Sequence of chain 4.V:
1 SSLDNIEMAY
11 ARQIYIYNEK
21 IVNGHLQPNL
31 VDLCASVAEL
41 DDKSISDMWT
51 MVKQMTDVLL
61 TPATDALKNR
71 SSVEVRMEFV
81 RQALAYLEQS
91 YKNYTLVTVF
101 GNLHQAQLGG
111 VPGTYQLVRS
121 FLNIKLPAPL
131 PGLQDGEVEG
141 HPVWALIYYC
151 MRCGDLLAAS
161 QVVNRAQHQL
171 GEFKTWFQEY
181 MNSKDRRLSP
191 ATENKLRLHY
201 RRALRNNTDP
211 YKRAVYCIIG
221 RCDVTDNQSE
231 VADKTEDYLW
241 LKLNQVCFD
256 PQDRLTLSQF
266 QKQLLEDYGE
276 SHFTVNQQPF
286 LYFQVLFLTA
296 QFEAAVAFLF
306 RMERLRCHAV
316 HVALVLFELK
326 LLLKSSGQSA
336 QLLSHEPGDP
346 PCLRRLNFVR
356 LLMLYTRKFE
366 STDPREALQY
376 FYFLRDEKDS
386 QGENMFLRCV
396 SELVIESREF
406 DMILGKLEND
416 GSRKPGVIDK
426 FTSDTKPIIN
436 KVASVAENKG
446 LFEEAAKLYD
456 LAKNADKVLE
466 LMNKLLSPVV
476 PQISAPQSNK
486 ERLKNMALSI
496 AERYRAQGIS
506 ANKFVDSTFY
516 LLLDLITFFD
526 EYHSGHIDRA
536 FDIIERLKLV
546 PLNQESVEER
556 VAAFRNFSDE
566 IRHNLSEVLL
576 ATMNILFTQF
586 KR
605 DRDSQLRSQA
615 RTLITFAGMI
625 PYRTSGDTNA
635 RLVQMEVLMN

The protein below binds the small molecule below.
Small molecule (SMILES): CC[C@H](C)[C@H](NC(=O)[C@H](CO)NC(=O)[C@H](CCCN=C(N)N)NC(=O)[C@@H](NC(=O)[C@@H]1CCCN1C(=O)[C@@H]1CCCN1C(=O)[C@H](C)N)C(C)C)C(=O)N[C@H](C=O)Cc1ccc(O)cc1

Binding-site contacts:
Ligand atom CD1 contacts residue TYR94 of chain 4.V at 3.5 Å (hydrophobic).
Ligand atom CG1 contacts residue TYR94 of chain 4.V at 3.8 Å (hydrophobic).
Ligand atom CD contacts residue TYR273 of chain 4.V at 3.3 Å (hydrophobic).
Ligand atom O contacts residue THR235 of chain 4.V at 3.0 Å (h-bond).
Ligand atom CD contacts residue HIS277 of chain 4.V at 3.9 Å.
Ligand atom CG2 contacts residue HIS277 of chain 4.V at 3.3 Å.
Ligand atom C contacts residue TYR94 of chain 4.V at 4.0 Å (hydrophobic).
Ligand atom O contacts residue LYS234 of chain 4.V at 3.6 Å.
Ligand atom CG contacts residue ASP233 of chain 4.V at 3.0 Å.
Ligand atom CB contacts residue TYR238 of chain 4.V at 3.6 Å (hydrophobic).
Ligand atom O contacts residue HIS277 of chain 4.V at 3.4 Å.
Ligand atom CG2 contacts residue PHE278 of chain 4.V at 3.7 Å (hydrophobic).
Ligand atom O contacts residue ASN281 of chain 4.V at 2.6 Å (h-bond).
Ligand atom N contacts residue THR235 of chain 4.V at 3.9 Å.
Ligand atom N contacts residue THR235 of chain 4.V at 3.5 Å (h-bond).
Ligand atom CG2 contacts residue LEU286 of chain 4.V at 3.7 Å (hydrophobic).
Ligand atom C contacts residue LEU286 of chain 4.V at 3.8 Å (hydrophobic).
Ligand atom C contacts residue ASN281 of chain 4.V at 3.8 Å.
Ligand atom O contacts residue TYR94 of chain 4.V at 2.9 Å.
Ligand atom C contacts residue THR235 of chain 4.V at 3.6 Å.
Ligand atom CB contacts residue ASP233 of chain 4.V at 3.0 Å.
Ligand atom C contacts residue THR235 of chain 4.V at 3.6 Å.
Ligand atom CB contacts residue LEU286 of chain 4.V at 3.9 Å (hydrophobic).
Ligand atom CA contacts residue ASN227 of chain 4.V at 3.7 Å.
Ligand atom CB contacts residue HIS277 of chain 4.V at 3.7 Å.
Ligand atom CG contacts residue TYR273 of chain 4.V at 3.6 Å (hydrophobic).
Ligand atom CG2 contacts residue ASN281 of chain 4.V at 3.6 Å.
Ligand atom O contacts residue ASN227 of chain 4.V at 3.6 Å.
Ligand atom CG1 contacts residue VAL280 of chain 4.V at 4.0 Å (hydrophobic).
Ligand atom CD1 contacts residue TYR91 of chain 4.V at 3.9 Å (hydrophobic).
Ligand atom N contacts residue ASN227 of chain 4.V at 3.0 Å (h-bond).
Ligand atom CA contacts residue THR235 of chain 4.V at 3.6 Å.
Ligand atom C contacts residue THR235 of chain 4.V at 3.6 Å.
Ligand atom O contacts residue LEU286 of chain 4.V at 3.2 Å.
Ligand atom O contacts residue THR235 of chain 4.V at 3.1 Å (h-bond).
Ligand atom C contacts residue ASN227 of chain 4.V at 3.5 Å.
Ligand atom N contacts residue TYR273 of chain 4.V at 3.9 Å.
Ligand atom CG contacts residue HIS277 of chain 4.V at 3.8 Å.
Ligand atom CG contacts residue LYS234 of chain 4.V at 3.3 Å.
Ligand atom CG2 contacts residue GLU236 of chain 4.V at 3.3 Å.